A small-molecule ligand and the protein it binds are described below.
Small molecule (SMILES): C[C@@H](O)[C@@H](C)O

Sequence of chain 5.C:
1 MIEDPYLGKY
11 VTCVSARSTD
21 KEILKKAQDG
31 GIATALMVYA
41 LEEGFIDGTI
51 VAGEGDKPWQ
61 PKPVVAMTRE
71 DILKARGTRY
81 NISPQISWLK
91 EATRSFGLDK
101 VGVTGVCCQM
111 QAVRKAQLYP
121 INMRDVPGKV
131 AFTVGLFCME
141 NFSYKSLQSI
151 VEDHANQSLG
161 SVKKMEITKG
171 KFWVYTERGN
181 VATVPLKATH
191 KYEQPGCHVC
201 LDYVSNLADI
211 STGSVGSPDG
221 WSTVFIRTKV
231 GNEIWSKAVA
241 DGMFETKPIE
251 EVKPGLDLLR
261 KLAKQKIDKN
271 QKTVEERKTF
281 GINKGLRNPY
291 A

Binding-site contacts:
Ligand atom C4 contacts residue GLN117 of chain 5.C at 3.6 Å.
Ligand atom C4 contacts residue PHE240 of chain 5.A at 3.9 Å (hydrophobic).
Ligand atom O6 contacts residue ARG114 of chain 5.C at 3.7 Å.
Ligand atom C3 contacts residue SER244 of chain 5.A at 4.4 Å.
Ligand atom C1 contacts residue SER244 of chain 5.A at 4.2 Å.
Ligand atom O5 contacts residue SER244 of chain 5.A at 4.3 Å.
Ligand atom O6 contacts residue GLN117 of chain 5.C at 3.4 Å (h-bond).
Ligand atom C1 contacts residue GLU241 of chain 5.A at 3.6 Å.
Ligand atom C4 contacts residue SER244 of chain 5.A at 3.4 Å.
Ligand atom C3 contacts residue GLN117 of chain 5.C at 3.6 Å.

Sequence of chain 5.A:
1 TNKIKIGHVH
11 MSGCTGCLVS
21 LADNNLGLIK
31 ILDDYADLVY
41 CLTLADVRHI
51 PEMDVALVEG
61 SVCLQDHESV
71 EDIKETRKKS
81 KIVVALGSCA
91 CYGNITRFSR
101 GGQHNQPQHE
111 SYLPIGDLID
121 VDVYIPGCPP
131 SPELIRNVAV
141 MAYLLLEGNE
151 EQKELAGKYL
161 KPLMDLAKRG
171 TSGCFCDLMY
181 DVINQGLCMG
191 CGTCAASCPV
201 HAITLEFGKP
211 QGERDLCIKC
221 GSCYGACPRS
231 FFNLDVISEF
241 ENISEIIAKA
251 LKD